Sequence of chain 1.A:
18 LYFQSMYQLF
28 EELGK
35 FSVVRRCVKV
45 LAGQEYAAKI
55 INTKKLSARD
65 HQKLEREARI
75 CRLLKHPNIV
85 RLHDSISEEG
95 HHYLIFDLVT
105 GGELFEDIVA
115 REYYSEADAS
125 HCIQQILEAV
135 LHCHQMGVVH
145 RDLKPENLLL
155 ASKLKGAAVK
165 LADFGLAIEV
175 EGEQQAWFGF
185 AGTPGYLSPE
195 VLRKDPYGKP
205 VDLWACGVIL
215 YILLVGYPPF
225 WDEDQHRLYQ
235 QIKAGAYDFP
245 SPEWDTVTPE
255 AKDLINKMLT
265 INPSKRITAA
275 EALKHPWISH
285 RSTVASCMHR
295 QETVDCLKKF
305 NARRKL

Binding-site contacts:
Ligand atom CAB contacts residue GLY106 of chain 1.A at 3.8 Å.
Ligand atom NAH contacts residue LEU30 of chain 1.A at 3.8 Å.
Ligand atom CAZ contacts residue PHE100 of chain 1.A at 3.9 Å (hydrophobic).
Ligand atom OAP contacts residue ASN151 of chain 1.A at 3.4 Å (h-bond).
Ligand atom OAQ contacts residue VAL38 of chain 1.A at 3.9 Å.
Ligand atom CAO contacts residue GLU150 of chain 1.A at 3.8 Å.
Ligand atom CBA contacts residue PHE100 of chain 1.A at 3.6 Å (hydrophobic).
Ligand atom CAO contacts residue ASP167 of chain 1.A at 3.9 Å.
Ligand atom CAS contacts residue LEU153 of chain 1.A at 3.7 Å (hydrophobic).
Ligand atom CAZ contacts residue ASP167 of chain 1.A at 4.0 Å.
Ligand atom NAU contacts residue ALA51 of chain 1.A at 3.3 Å.
Ligand atom CAI contacts residue LEU153 of chain 1.A at 3.4 Å (hydrophobic).
Ligand atom CAE contacts residue VAL103 of chain 1.A at 3.5 Å (hydrophobic).
Ligand atom OAP contacts residue ASP167 of chain 1.A at 2.9 Å (salt-bridge).
Ligand atom CAZ contacts residue ALA166 of chain 1.A at 3.9 Å (hydrophobic).
Ligand atom OAV contacts residue ASP101 of chain 1.A at 3.6 Å (salt-bridge).
Ligand atom OAQ contacts residue ASP167 of chain 1.A at 3.5 Å (salt-bridge).
Ligand atom CAX contacts residue ALA166 of chain 1.A at 3.9 Å (hydrophobic).
Ligand atom CAM contacts residue GLU150 of chain 1.A at 3.6 Å.
Ligand atom CAT contacts residue VAL103 of chain 1.A at 3.7 Å (hydrophobic).
Ligand atom CAY contacts residue ALA166 of chain 1.A at 3.8 Å (hydrophobic).
Ligand atom CAT contacts residue ASP101 of chain 1.A at 3.7 Å.
Ligand atom CAG contacts residue LEU153 of chain 1.A at 3.5 Å (hydrophobic).
Ligand atom CAT contacts residue ALA51 of chain 1.A at 3.5 Å (hydrophobic).
Ligand atom OAK contacts residue LEU30 of chain 1.A at 3.9 Å.
Ligand atom NAU contacts residue ASP101 of chain 1.A at 3.0 Å (salt-bridge).
Ligand atom OAV contacts residue LEU102 of chain 1.A at 3.4 Å.
Ligand atom CAA contacts residue GLY106 of chain 1.A at 3.9 Å.
Ligand atom CAC contacts residue LEU30 of chain 1.A at 3.6 Å (hydrophobic).
Ligand atom CAR contacts residue LEU153 of chain 1.A at 3.5 Å (hydrophobic).
Ligand atom CAX contacts residue VAL38 of chain 1.A at 3.9 Å (hydrophobic).
Ligand atom NAJ contacts residue LEU153 of chain 1.A at 3.7 Å.
Ligand atom CAF contacts residue VAL103 of chain 1.A at 3.4 Å (hydrophobic).
Ligand atom CAW contacts residue ALA51 of chain 1.A at 3.8 Å (hydrophobic).
Ligand atom CAL contacts residue GLY31 of chain 1.A at 3.7 Å.
Ligand atom CAD contacts residue LEU30 of chain 1.A at 3.9 Å (hydrophobic).
Ligand atom OAV contacts residue ALA51 of chain 1.A at 3.7 Å.
Ligand atom OAV contacts residue VAL103 of chain 1.A at 2.8 Å (h-bond).
Ligand atom NAH contacts residue VAL103 of chain 1.A at 3.2 Å (h-bond).
Ligand atom CAS contacts residue VAL38 of chain 1.A at 4.0 Å (hydrophobic).

This small molecule binds to this protein.
Small molecule (SMILES): O=C1Nc2ccccc2/C1=C1/Nc2ccccc2/C1=N\OCC[C@@H](O)CO